A protein and the small-molecule ligand that binds it are described below.
Small molecule (SMILES): COc1ccc(Cl)cc1CCN

Binding-site contacts:
Ligand atom C8 contacts residue GLN23 of chain 1.B at 4.0 Å.
Ligand atom C4 contacts residue ARG59 of chain 1.B at 3.8 Å.
Ligand atom O contacts residue SER25 of chain 1.B at 4.1 Å.
Ligand atom C7 contacts residue MET223 of chain 1.B at 4.0 Å (hydrophobic).
Ligand atom O contacts residue ASP22 of chain 1.B at 4.2 Å.
Ligand atom O contacts residue TYR24 of chain 1.B at 4.3 Å.
Ligand atom C contacts residue SER25 of chain 1.B at 3.2 Å.
Ligand atom O contacts residue HIS49 of chain 1.B at 4.2 Å.
Ligand atom CL contacts residue MET223 of chain 1.B at 3.7 Å.
Ligand atom C4 contacts residue PHE224 of chain 1.B at 4.3 Å (hydrophobic).
Ligand atom CL contacts residue ARG59 of chain 1.B at 3.3 Å.
Ligand atom N contacts residue THR265 of chain 1.B at 3.5 Å (h-bond).
Ligand atom C contacts residue TYR24 of chain 1.B at 4.2 Å (hydrophobic).
Ligand atom N contacts residue PRO267 of chain 1.B at 3.7 Å.
Ligand atom C3 contacts residue TYR270 of chain 1.B at 4.2 Å (hydrophobic).
Ligand atom C2 contacts residue HIS49 of chain 1.B at 3.8 Å.
Ligand atom C4 contacts residue MET223 of chain 1.B at 4.2 Å (hydrophobic).
Ligand atom O contacts residue GLN23 of chain 1.B at 3.2 Å (h-bond).
Ligand atom C8 contacts residue PRO267 of chain 1.B at 4.1 Å (hydrophobic).
Ligand atom CL contacts residue TYR270 of chain 1.B at 3.7 Å.
Ligand atom C4 contacts residue TYR270 of chain 1.B at 4.0 Å (hydrophobic).
Ligand atom O contacts residue PHE224 of chain 1.B at 4.1 Å.
Ligand atom C7 contacts residue PHE224 of chain 1.B at 3.4 Å (hydrophobic).
Ligand atom C5 contacts residue MET223 of chain 1.B at 3.8 Å (hydrophobic).
Ligand atom C1 contacts residue PHE224 of chain 1.B at 3.9 Å (hydrophobic).
Ligand atom C contacts residue GLN23 of chain 1.B at 3.2 Å.
Ligand atom C2 contacts residue ARG59 of chain 1.B at 3.8 Å.
Ligand atom C5 contacts residue PHE224 of chain 1.B at 3.9 Å (hydrophobic).
Ligand atom C1 contacts residue HIS49 of chain 1.B at 4.0 Å.
Ligand atom CL contacts residue PHE224 of chain 1.B at 3.7 Å.
Ligand atom C2 contacts residue SER25 of chain 1.B at 4.1 Å.
Ligand atom C3 contacts residue ARG59 of chain 1.B at 3.1 Å.
Ligand atom N contacts residue MET223 of chain 1.B at 4.0 Å.
Ligand atom C3 contacts residue HIS49 of chain 1.B at 4.1 Å.
Ligand atom C5 contacts residue TYR270 of chain 1.B at 4.2 Å (hydrophobic).
Ligand atom C8 contacts residue PHE224 of chain 1.B at 4.0 Å (hydrophobic).
Ligand atom C6 contacts residue PHE224 of chain 1.B at 3.5 Å (hydrophobic).
Ligand atom N contacts residue GLN23 of chain 1.B at 4.1 Å.
Ligand atom C7 contacts residue PRO267 of chain 1.B at 4.2 Å (hydrophobic).

Sequence of chain 1.B:
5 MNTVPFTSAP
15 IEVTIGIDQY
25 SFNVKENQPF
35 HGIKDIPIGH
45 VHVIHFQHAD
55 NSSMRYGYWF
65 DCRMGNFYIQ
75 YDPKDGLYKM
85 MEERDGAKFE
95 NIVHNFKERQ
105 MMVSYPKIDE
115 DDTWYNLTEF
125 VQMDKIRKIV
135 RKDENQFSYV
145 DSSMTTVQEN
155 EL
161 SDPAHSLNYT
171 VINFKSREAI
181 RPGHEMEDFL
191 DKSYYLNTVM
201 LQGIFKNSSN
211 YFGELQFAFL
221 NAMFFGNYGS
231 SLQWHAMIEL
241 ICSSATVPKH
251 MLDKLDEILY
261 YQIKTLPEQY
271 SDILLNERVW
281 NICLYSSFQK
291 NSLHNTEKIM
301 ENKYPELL